This protein binds this small molecule.
Small molecule (SMILES): Nc1nc2c(ncn2[C@@H]2O[C@H](CO[P](=O)(O)O[P](=O)(O)OP(=O)(O)O)[C@@H](O[P](=O)(O)OC[C@H]3O[C@@H](n4cnc5c(N)ncnc54)[C@H](O)[C@@H]3O[P](=O)(O)OC[C@H]3O[C@@H](n4cnc5c(=O)nc(N)[nH]c54)[C@H](O)[C@@H]3O[P](=O)(O)OC[C@H]3O[C@@H](n4ccc(=O)[nH]c4=O)[C@H](O)[C@@H]3O)[C@H]2O)c(=O)[nH]1

Binding-site contacts:
Ligand atom O2A contacts residue ASN568 of chain 1.L at 2.8 Å (h-bond).
Ligand atom OP1 contacts residue LYS1065 of chain 1.L at 2.6 Å (salt-bridge).
Ligand atom P contacts residue LYS1065 of chain 1.L at 3.2 Å.
Ligand atom C4' contacts residue ASN458 of chain 1.M at 3.5 Å.
Ligand atom O2' contacts residue LYS1065 of chain 1.L at 3.2 Å (salt-bridge).
Ligand atom OP1 contacts residue GLN688 of chain 1.L at 3.1 Å (h-bond).
Ligand atom OP1 contacts residue ASN684 of chain 1.L at 3.5 Å.
Ligand atom O3' contacts residue ASP464 of chain 1.M at 2.9 Å (salt-bridge).
Ligand atom C2' contacts residue ASP464 of chain 1.M at 3.1 Å.
Ligand atom C5' contacts residue LYS1073 of chain 1.L at 3.0 Å.
Ligand atom O1A contacts residue PRO564 of chain 1.L at 3.2 Å.
Ligand atom O1G contacts residue GLN513 of chain 1.L at 3.4 Å (h-bond).
Ligand atom O2' contacts residue PRO427 of chain 1.M at 3.0 Å.
Ligand atom O3' contacts residue MET932 of chain 1.M at 3.2 Å.
Ligand atom O4' contacts residue ARG425 of chain 1.M at 2.7 Å (salt-bridge).
Ligand atom C4' contacts residue ARG425 of chain 1.M at 3.1 Å.
Ligand atom O2G contacts residue GLN513 of chain 1.L at 3.5 Å (h-bond).
Ligand atom OP2 contacts residue MG1 of chain 1.GA at 3.1 Å.
Ligand atom O5' contacts residue LYS1073 of chain 1.L at 2.4 Å (salt-bridge).
Ligand atom C1' contacts residue HIS1237 of chain 1.L at 3.6 Å.
Ligand atom OP1 contacts residue ASP462 of chain 1.M at 3.3 Å (salt-bridge).
Ligand atom C4' contacts residue LYS1065 of chain 1.L at 3.6 Å.
Ligand atom OP1 contacts residue ASP460 of chain 1.M at 3.1 Å (salt-bridge).
Ligand atom P contacts residue LYS1073 of chain 1.L at 3.6 Å.
Ligand atom O2' contacts residue GLN688 of chain 1.L at 3.3 Å (h-bond).
Ligand atom O1A contacts residue ARG529 of chain 1.L at 3.6 Å (salt-bridge).
Ligand atom O1G contacts residue ILE572 of chain 1.L at 3.5 Å.
Ligand atom O3' contacts residue LYS1065 of chain 1.L at 2.8 Å (salt-bridge).
Ligand atom C1' contacts residue ARG425 of chain 1.M at 3.1 Å.
Ligand atom O3' contacts residue GLN688 of chain 1.L at 3.0 Å (h-bond).
Ligand atom O3' contacts residue ASP462 of chain 1.M at 3.6 Å.
Ligand atom C5' contacts residue ASP460 of chain 1.M at 3.4 Å.
Ligand atom O3B contacts residue ARG529 of chain 1.L at 3.4 Å (salt-bridge).
Ligand atom C3' contacts residue ASP464 of chain 1.M at 3.4 Å.
Ligand atom O4' contacts residue HIS1237 of chain 1.L at 3.4 Å (h-bond).
Ligand atom O2 contacts residue PRO427 of chain 1.M at 3.5 Å.
Ligand atom O1B contacts residue ARG529 of chain 1.L at 2.8 Å (salt-bridge).
Ligand atom O3' contacts residue ASN458 of chain 1.M at 3.1 Å.
Ligand atom O2' contacts residue ASP464 of chain 1.M at 1.9 Å (salt-bridge).
Ligand atom O2' contacts residue ARG425 of chain 1.M at 2.9 Å (salt-bridge).

Sequence of chain 1.L:
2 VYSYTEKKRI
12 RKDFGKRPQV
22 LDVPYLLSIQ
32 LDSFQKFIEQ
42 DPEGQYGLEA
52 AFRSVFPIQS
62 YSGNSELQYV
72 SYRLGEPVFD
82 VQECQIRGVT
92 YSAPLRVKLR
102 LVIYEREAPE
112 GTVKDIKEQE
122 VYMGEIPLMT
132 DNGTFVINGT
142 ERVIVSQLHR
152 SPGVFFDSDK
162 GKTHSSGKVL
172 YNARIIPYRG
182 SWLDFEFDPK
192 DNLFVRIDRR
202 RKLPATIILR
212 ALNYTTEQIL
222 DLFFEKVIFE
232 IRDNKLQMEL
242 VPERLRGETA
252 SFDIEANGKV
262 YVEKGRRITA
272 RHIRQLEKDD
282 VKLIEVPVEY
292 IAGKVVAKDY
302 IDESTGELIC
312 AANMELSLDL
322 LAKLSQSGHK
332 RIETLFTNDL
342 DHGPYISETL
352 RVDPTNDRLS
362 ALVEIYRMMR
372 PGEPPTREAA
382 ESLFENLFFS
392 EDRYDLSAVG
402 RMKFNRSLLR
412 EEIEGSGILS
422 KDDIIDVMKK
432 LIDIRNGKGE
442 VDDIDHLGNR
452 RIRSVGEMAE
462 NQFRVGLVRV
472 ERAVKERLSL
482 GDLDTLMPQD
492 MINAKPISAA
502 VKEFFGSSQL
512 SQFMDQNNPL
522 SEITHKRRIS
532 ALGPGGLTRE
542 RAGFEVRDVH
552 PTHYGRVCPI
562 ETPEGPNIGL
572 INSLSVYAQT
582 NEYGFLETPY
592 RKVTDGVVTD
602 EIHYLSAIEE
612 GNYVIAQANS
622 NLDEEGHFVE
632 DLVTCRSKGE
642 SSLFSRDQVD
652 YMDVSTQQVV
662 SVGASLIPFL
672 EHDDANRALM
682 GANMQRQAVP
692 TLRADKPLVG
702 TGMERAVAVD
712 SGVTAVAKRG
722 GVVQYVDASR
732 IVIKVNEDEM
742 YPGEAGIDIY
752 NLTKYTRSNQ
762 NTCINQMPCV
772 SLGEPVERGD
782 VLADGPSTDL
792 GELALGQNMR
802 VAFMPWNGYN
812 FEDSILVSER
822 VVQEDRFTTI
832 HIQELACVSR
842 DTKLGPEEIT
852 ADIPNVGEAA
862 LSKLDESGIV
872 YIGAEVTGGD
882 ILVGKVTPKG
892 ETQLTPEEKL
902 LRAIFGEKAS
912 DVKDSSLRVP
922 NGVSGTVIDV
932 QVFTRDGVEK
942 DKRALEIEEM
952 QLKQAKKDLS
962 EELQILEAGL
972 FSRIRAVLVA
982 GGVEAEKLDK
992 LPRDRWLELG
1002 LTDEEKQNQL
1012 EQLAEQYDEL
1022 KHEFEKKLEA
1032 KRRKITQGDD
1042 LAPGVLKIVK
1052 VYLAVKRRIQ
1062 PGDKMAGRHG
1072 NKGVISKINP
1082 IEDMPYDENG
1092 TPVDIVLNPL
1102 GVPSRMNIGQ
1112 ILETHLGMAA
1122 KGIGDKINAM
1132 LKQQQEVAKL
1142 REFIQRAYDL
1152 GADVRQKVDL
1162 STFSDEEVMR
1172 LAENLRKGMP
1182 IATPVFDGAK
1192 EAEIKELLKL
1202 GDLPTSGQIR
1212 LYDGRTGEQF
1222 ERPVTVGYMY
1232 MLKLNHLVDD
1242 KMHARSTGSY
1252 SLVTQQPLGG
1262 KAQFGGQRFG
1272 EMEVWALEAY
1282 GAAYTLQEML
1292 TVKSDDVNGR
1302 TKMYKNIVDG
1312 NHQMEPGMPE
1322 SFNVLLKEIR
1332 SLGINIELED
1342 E

Sequence of chain 1.M:
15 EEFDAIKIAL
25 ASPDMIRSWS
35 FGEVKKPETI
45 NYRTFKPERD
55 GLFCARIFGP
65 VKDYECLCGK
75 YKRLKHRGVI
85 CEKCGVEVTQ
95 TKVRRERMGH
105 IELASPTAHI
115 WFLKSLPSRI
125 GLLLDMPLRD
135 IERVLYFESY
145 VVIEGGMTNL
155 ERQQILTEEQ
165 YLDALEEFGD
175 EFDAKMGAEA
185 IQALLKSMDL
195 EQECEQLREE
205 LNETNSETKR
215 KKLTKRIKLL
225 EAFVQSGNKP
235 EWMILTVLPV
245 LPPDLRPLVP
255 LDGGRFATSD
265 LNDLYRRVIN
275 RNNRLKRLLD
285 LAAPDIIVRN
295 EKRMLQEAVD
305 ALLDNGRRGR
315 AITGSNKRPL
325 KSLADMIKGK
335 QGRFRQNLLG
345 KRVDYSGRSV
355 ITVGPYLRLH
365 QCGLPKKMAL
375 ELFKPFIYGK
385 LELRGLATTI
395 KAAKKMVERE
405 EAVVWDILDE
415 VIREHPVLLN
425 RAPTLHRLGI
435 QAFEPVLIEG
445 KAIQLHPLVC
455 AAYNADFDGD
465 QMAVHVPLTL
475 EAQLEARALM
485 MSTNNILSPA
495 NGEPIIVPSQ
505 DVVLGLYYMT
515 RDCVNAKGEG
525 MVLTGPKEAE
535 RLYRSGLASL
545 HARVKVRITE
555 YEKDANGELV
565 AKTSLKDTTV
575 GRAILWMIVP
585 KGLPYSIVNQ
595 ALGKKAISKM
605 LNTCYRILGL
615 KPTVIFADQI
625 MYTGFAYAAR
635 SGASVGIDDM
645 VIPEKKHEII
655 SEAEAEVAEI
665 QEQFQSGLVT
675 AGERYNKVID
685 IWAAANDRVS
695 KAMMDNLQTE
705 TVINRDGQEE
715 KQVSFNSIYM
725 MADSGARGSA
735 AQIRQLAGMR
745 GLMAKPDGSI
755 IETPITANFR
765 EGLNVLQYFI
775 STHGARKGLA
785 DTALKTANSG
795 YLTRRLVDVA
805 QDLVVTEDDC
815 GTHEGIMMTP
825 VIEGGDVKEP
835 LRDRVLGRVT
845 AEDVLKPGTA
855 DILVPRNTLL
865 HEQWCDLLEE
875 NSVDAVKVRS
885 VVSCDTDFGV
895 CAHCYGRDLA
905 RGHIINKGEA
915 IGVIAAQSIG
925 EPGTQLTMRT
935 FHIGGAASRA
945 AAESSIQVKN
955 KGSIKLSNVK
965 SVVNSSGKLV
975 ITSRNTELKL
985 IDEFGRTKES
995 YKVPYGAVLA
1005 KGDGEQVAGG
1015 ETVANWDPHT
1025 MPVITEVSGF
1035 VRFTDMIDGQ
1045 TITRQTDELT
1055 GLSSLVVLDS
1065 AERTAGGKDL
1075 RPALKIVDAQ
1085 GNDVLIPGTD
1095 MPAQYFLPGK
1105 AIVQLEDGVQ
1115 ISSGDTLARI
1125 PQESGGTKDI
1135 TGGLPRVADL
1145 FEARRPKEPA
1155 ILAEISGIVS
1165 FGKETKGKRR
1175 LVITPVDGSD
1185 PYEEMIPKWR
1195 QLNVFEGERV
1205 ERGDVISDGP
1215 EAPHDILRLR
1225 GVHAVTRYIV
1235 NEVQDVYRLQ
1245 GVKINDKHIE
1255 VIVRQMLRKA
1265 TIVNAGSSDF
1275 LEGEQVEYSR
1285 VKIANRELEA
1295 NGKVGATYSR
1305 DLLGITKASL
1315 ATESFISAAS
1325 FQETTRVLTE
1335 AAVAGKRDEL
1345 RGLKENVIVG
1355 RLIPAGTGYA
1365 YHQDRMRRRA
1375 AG